Sequence of chain 3.C:
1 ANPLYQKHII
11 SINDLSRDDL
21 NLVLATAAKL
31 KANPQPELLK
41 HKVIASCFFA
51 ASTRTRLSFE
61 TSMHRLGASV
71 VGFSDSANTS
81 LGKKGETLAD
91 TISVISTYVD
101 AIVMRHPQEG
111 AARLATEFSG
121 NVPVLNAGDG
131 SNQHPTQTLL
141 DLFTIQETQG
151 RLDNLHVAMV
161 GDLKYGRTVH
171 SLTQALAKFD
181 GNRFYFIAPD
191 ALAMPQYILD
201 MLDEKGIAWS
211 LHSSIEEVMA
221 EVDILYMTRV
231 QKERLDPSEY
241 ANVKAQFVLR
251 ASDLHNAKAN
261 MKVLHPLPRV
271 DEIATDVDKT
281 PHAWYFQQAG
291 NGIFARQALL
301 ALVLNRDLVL

Binding-site contacts:
Ligand atom C4 contacts residue HIS134 of chain 1.C at 3.5 Å.
Ligand atom C3 contacts residue LEU267 of chain 1.C at 3.4 Å (hydrophobic).
Ligand atom O2P contacts residue SER80 of chain 3.C at 3.1 Å (h-bond).
Ligand atom O4 contacts residue LYS84 of chain 3.C at 3.0 Å (salt-bridge).
Ligand atom O1 contacts residue ARG105 of chain 1.C at 3.1 Å (salt-bridge).
Ligand atom O4 contacts residue ARG229 of chain 1.C at 3.0 Å (salt-bridge).
Ligand atom O5 contacts residue GLN231 of chain 1.C at 3.5 Å (h-bond).
Ligand atom C1 contacts residue LEU267 of chain 1.C at 3.3 Å (hydrophobic).
Ligand atom O1P contacts residue LYS84 of chain 3.C at 3.0 Å (salt-bridge).
Ligand atom C5 contacts residue ARG229 of chain 1.C at 3.6 Å.
Ligand atom O3 contacts residue ARG167 of chain 1.C at 2.9 Å (salt-bridge).
Ligand atom P contacts residue ARG54 of chain 1.C at 3.4 Å.
Ligand atom O1P contacts residue SER80 of chain 3.C at 2.8 Å (h-bond).
Ligand atom O3 contacts residue LYS84 of chain 3.C at 3.0 Å (salt-bridge).
Ligand atom O1 contacts residue HIS134 of chain 1.C at 2.9 Å (h-bond).
Ligand atom C1P contacts residue ARG54 of chain 1.C at 3.0 Å.
Ligand atom P contacts residue SER52 of chain 1.C at 3.6 Å.
Ligand atom O1P contacts residue ARG105 of chain 1.C at 3.1 Å (salt-bridge).
Ligand atom O2P contacts residue SER52 of chain 1.C at 3.7 Å.
Ligand atom O4 contacts residue GLN231 of chain 1.C at 3.7 Å.
Ligand atom O3P contacts residue SER52 of chain 1.C at 2.5 Å (h-bond).
Ligand atom O2 contacts residue ARG167 of chain 1.C at 2.6 Å (salt-bridge).
Ligand atom O1 contacts residue THR55 of chain 1.C at 2.9 Å (h-bond).
Ligand atom N2 contacts residue LEU267 of chain 1.C at 2.7 Å (h-bond).
Ligand atom O3P contacts residue ARG54 of chain 1.C at 3.7 Å.
Ligand atom C5 contacts residue LEU267 of chain 1.C at 3.5 Å (hydrophobic).
Ligand atom C1P contacts residue LEU267 of chain 1.C at 3.2 Å (hydrophobic).
Ligand atom O2P contacts residue THR53 of chain 1.C at 2.8 Å (h-bond).
Ligand atom O2P contacts residue ARG54 of chain 1.C at 2.5 Å (salt-bridge).
Ligand atom O3 contacts residue ARG105 of chain 1.C at 3.6 Å.
Ligand atom C2 contacts residue LEU267 of chain 1.C at 3.5 Å (hydrophobic).
Ligand atom C3 contacts residue THR168 of chain 1.C at 3.6 Å.
Ligand atom P contacts residue SER80 of chain 3.C at 3.5 Å.
Ligand atom O2 contacts residue THR168 of chain 1.C at 3.2 Å.
Ligand atom O2 contacts residue HIS134 of chain 1.C at 2.9 Å.
Ligand atom O5 contacts residue ARG229 of chain 1.C at 2.8 Å (salt-bridge).
Ligand atom O3P contacts residue THR55 of chain 1.C at 2.5 Å (h-bond).
Ligand atom C4 contacts residue ARG167 of chain 1.C at 3.4 Å.
Ligand atom O3P contacts residue ARG105 of chain 1.C at 3.3 Å (salt-bridge).
Ligand atom C2 contacts residue THR168 of chain 1.C at 3.6 Å.

Sequence of chain 1.C:
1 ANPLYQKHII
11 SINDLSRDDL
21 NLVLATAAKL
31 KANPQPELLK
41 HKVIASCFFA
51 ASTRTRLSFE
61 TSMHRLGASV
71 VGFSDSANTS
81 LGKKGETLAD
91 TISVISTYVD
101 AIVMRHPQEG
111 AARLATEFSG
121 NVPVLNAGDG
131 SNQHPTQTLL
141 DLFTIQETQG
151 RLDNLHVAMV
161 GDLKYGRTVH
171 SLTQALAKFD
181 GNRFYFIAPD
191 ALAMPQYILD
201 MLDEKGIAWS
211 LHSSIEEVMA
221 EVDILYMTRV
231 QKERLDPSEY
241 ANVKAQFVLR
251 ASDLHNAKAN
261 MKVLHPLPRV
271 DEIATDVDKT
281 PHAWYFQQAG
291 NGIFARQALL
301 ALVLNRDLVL

The small molecule below binds the protein below.
Small molecule (SMILES): O=C(O)C[C@H](NC(=O)CP(=O)(O)O)C(=O)O